Binding-site contacts:
Ligand atom C2 contacts residue GLY18 of chain 1.E at 3.8 Å.
Ligand atom C6 contacts residue PHE19 of chain 1.E at 3.4 Å (hydrophobic).
Ligand atom O2 contacts residue CYS22 of chain 1.E at 3.1 Å (h-bond).
Ligand atom C4 contacts residue CYS22 of chain 1.E at 2.8 Å (hydrophobic).
Ligand atom C5 contacts residue PHE19 of chain 1.E at 4.3 Å (hydrophobic).
Ligand atom C4 contacts residue PHE248 of chain 1.E at 4.1 Å (hydrophobic).
Ligand atom N1 contacts residue CYS22 of chain 1.E at 3.9 Å.
Ligand atom C1 contacts residue GLY18 of chain 1.E at 3.8 Å.
Ligand atom O1 contacts residue GLY218 of chain 1.E at 4.3 Å.
Ligand atom C5 contacts residue GLY18 of chain 1.E at 4.1 Å.
Ligand atom C3 contacts residue PHE248 of chain 1.E at 4.3 Å (hydrophobic).
Ligand atom C6 contacts residue ILE15 of chain 1.E at 4.4 Å (hydrophobic).
Ligand atom C3 contacts residue ASP21 of chain 1.E at 4.2 Å.
Ligand atom O2 contacts residue PHE248 of chain 1.E at 4.3 Å.
Ligand atom C4 contacts residue PHE19 of chain 1.E at 4.1 Å (hydrophobic).
Ligand atom C5 contacts residue VAL48 of chain 1.E at 4.4 Å (hydrophobic).
Ligand atom O2 contacts residue VAL48 of chain 1.E at 3.8 Å.
Ligand atom C3 contacts residue CYS22 of chain 1.E at 1.7 Å (hydrophobic).
Ligand atom O1 contacts residue GLY18 of chain 1.E at 4.4 Å.
Ligand atom C5 contacts residue LEU246 of chain 1.E at 3.7 Å (hydrophobic).
Ligand atom C5 contacts residue PHE248 of chain 1.E at 4.3 Å (hydrophobic).
Ligand atom C6 contacts residue VAL48 of chain 1.E at 4.4 Å (hydrophobic).
Ligand atom O2 contacts residue GLY18 of chain 1.E at 3.8 Å.
Ligand atom C4 contacts residue GLY18 of chain 1.E at 3.5 Å.
Ligand atom O1 contacts residue LYS217 of chain 1.E at 4.0 Å.
Ligand atom C3 contacts residue GLY18 of chain 1.E at 3.6 Å.
Ligand atom C1 contacts residue PHE248 of chain 1.E at 4.2 Å (hydrophobic).
Ligand atom O2 contacts residue PHE19 of chain 1.E at 3.5 Å.
Ligand atom C1 contacts residue CYS22 of chain 1.E at 4.0 Å (hydrophobic).
Ligand atom C6 contacts residue GLY18 of chain 1.E at 3.6 Å.
Ligand atom N1 contacts residue PHE19 of chain 1.E at 4.2 Å.
Ligand atom N1 contacts residue PHE248 of chain 1.E at 4.0 Å.
Ligand atom C2 contacts residue ASP21 of chain 1.E at 4.1 Å.
Ligand atom C2 contacts residue CYS22 of chain 1.E at 3.0 Å (hydrophobic).
Ligand atom N1 contacts residue GLY18 of chain 1.E at 3.6 Å.
Ligand atom C2 contacts residue LYS217 of chain 1.E at 4.2 Å.
Ligand atom C2 contacts residue ASP214 of chain 1.E at 3.9 Å.

Sequence of chain 1.E:
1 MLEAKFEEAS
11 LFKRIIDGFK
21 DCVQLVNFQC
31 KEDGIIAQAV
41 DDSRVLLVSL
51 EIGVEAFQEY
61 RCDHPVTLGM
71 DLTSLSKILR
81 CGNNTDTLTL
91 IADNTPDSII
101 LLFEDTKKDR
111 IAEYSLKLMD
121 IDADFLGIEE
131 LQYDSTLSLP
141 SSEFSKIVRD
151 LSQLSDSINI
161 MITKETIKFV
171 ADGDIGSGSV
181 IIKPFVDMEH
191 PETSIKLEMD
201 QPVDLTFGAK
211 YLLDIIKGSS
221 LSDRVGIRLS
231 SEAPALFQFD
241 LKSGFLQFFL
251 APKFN

A small-molecule ligand and the protein it binds are described below.
Small molecule (SMILES): CCN1C(=O)C=CC1=O